The protein below binds the small molecule below.
Small molecule (SMILES): CCCCCCCCCCC(CCCCCCCCCC)(CO[C@H]1O[C@@H](CO)[C@H](O[C@@H]2O[C@@H](CO)[C@H](O)[C@@H](O)[C@@H]2O)[C@@H](O)[C@@H]1O)CO[C@H]1O[C@@H](CO)[C@H](O[C@@H]2O[C@@H](CO)[C@H](O)[C@@H](O)[C@@H]2O)[C@@H](O)[C@H]1O

Binding-site contacts:
Ligand atom CBL contacts residue TYR58 of chain 1.F at 4.1 Å (hydrophobic).
Ligand atom CCL contacts residue TYR58 of chain 1.F at 3.9 Å (hydrophobic).
Ligand atom OBV contacts residue TYR58 of chain 1.F at 4.1 Å.
Ligand atom CBC contacts residue PHE233 of chain 1.A at 4.3 Å (hydrophobic).
Ligand atom CBR contacts residue TYR58 of chain 1.F at 4.0 Å (hydrophobic).
Ligand atom CAW contacts residue PHE233 of chain 1.A at 4.3 Å (hydrophobic).
Ligand atom CBC contacts residue VAL142 of chain 1.A at 3.9 Å (hydrophobic).
Ligand atom CBS contacts residue TYR150 of chain 1.A at 3.7 Å (hydrophobic).
Ligand atom O2 contacts residue TYR150 of chain 1.A at 3.3 Å.
Ligand atom CBE contacts residue LEU146 of chain 1.A at 4.1 Å (hydrophobic).
Ligand atom CAA contacts residue CLR1 of chain 1.H at 4.3 Å.
Ligand atom CBH contacts residue PHE233 of chain 1.A at 4.3 Å (hydrophobic).
Ligand atom CBC contacts residue LEU146 of chain 1.A at 4.4 Å (hydrophobic).
Ligand atom CAB contacts residue VAL232 of chain 1.A at 4.2 Å (hydrophobic).
Ligand atom CBH contacts residue TYR145 of chain 1.A at 4.1 Å (hydrophobic).
Ligand atom CAY contacts residue CLR1 of chain 1.H at 4.2 Å.
Ligand atom C1 contacts residue TYR150 of chain 1.A at 4.3 Å (hydrophobic).
Ligand atom CBI contacts residue CLR1 of chain 1.H at 4.0 Å.
Ligand atom O4 contacts residue TYR58 of chain 1.F at 3.7 Å.
Ligand atom CAY contacts residue VAL142 of chain 1.A at 4.2 Å (hydrophobic).
Ligand atom CAZ contacts residue LEU236 of chain 1.A at 4.3 Å (hydrophobic).
Ligand atom CAY contacts residue PHE233 of chain 1.A at 3.9 Å (hydrophobic).
Ligand atom CBE contacts residue CLR1 of chain 1.H at 3.8 Å.
Ligand atom CBJ contacts residue LEU146 of chain 1.A at 3.7 Å (hydrophobic).
Ligand atom OAP contacts residue TYR58 of chain 1.F at 4.2 Å.
Ligand atom CAA contacts residue ILE229 of chain 1.A at 4.0 Å (hydrophobic).
Ligand atom CBC contacts residue CLR1 of chain 1.H at 4.5 Å.
Ligand atom O1 contacts residue TYR150 of chain 1.A at 4.4 Å.
Ligand atom CBF contacts residue TYR58 of chain 1.F at 3.7 Å (hydrophobic).
Ligand atom C2 contacts residue TYR150 of chain 1.A at 3.8 Å (hydrophobic).
Ligand atom CBH contacts residue LEU146 of chain 1.A at 4.4 Å (hydrophobic).
Ligand atom CCJ contacts residue TYR58 of chain 1.F at 4.4 Å (hydrophobic).
Ligand atom CBH contacts residue TYR58 of chain 1.F at 3.9 Å (hydrophobic).
Ligand atom O2 contacts residue TYR58 of chain 1.F at 4.2 Å.
Ligand atom CBD contacts residue LEU236 of chain 1.A at 4.4 Å (hydrophobic).
Ligand atom CBA contacts residue PHE233 of chain 1.A at 4.3 Å (hydrophobic).
Ligand atom C5 contacts residue TYR58 of chain 1.F at 4.3 Å (hydrophobic).
Ligand atom CBJ contacts residue TYR58 of chain 1.F at 3.3 Å (hydrophobic).

Sequence of chain 1.F:
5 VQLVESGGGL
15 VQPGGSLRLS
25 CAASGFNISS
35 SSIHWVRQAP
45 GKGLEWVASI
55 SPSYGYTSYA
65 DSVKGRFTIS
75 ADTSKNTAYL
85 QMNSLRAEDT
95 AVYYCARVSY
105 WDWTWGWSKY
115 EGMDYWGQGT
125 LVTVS

Sequence of chain 1.A:
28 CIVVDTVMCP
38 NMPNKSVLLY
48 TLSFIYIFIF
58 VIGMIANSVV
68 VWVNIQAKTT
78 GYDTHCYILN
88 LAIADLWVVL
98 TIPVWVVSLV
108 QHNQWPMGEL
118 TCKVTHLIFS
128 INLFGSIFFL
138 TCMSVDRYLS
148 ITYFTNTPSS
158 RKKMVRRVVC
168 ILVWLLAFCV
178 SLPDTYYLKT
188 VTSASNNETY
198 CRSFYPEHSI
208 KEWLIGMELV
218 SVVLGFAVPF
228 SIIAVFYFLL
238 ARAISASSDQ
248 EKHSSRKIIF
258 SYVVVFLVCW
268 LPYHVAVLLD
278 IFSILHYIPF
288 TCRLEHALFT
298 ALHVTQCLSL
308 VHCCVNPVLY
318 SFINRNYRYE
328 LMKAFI